Sequence of chain 19.A:
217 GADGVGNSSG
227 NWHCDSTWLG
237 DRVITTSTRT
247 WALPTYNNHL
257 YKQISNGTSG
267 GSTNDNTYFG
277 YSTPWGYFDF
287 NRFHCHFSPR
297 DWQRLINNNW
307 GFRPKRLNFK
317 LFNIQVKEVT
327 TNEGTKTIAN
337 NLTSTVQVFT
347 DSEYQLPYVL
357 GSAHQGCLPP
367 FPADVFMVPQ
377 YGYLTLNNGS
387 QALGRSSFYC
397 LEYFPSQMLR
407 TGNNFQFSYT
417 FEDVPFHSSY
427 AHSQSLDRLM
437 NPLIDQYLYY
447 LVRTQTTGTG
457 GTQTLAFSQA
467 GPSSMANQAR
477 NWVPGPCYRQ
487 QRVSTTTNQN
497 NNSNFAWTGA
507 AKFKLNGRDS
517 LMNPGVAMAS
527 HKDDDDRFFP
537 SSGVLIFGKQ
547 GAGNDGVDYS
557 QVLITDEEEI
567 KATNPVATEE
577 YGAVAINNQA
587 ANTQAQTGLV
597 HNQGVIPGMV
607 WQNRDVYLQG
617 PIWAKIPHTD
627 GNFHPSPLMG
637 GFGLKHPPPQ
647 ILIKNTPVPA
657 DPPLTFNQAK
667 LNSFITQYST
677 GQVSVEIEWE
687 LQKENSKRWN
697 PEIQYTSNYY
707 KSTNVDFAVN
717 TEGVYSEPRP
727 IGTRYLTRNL

A small-molecule ligand and the protein it binds are described below.
Small molecule (SMILES): Nc1ncnc2c1ncn2[C@H]1C[C@H](O)[C@@H](COP(=O)(O)O)O1

Binding-site contacts:
Ligand atom C4 contacts residue PRO631 of chain 39.A at 4.0 Å (hydrophobic).
Ligand atom C4 contacts residue PRO421 of chain 39.A at 4.3 Å (hydrophobic).
Ligand atom C6 contacts residue PRO631 of chain 39.A at 3.9 Å (hydrophobic).
Ligand atom O1P contacts residue LYS641 of chain 19.A at 4.0 Å.
Ligand atom N1 contacts residue GLY639 of chain 39.A at 3.1 Å (h-bond).
Ligand atom C5 contacts residue PRO421 of chain 39.A at 4.1 Å (hydrophobic).
Ligand atom N6 contacts residue SER632 of chain 39.A at 3.3 Å (h-bond).
Ligand atom C1' contacts residue PRO631 of chain 39.A at 4.3 Å (hydrophobic).
Ligand atom C6 contacts residue GLY639 of chain 39.A at 3.8 Å.
Ligand atom C8 contacts residue PRO421 of chain 39.A at 4.3 Å (hydrophobic).
Ligand atom C2 contacts residue GLY639 of chain 39.A at 3.1 Å.
Ligand atom C6 contacts residue PRO421 of chain 39.A at 4.1 Å (hydrophobic).
Ligand atom N1 contacts residue VAL420 of chain 39.A at 3.7 Å.
Ligand atom N1 contacts residue PRO421 of chain 39.A at 4.3 Å.
Ligand atom N1 contacts residue PRO631 of chain 39.A at 3.5 Å (h-bond).
Ligand atom N7 contacts residue PRO421 of chain 39.A at 4.2 Å.
Ligand atom C5 contacts residue SER632 of chain 39.A at 4.1 Å.
Ligand atom C6 contacts residue VAL420 of chain 39.A at 4.0 Å (hydrophobic).
Ligand atom C5 contacts residue PRO631 of chain 39.A at 4.2 Å (hydrophobic).
Ligand atom N3 contacts residue PRO631 of chain 39.A at 3.6 Å.
Ligand atom N7 contacts residue HIS630 of chain 39.A at 4.1 Å.
Ligand atom O2P contacts residue ASP626 of chain 19.A at 4.2 Å.
Ligand atom C1' contacts residue HIS630 of chain 39.A at 4.0 Å.
Ligand atom N1 contacts residue PHE638 of chain 39.A at 4.3 Å.
Ligand atom C2 contacts residue PRO421 of chain 39.A at 4.5 Å (hydrophobic).
Ligand atom C6 contacts residue SER632 of chain 39.A at 3.9 Å.
Ligand atom C2 contacts residue VAL420 of chain 39.A at 4.3 Å (hydrophobic).
Ligand atom N6 contacts residue GLY637 of chain 39.A at 3.7 Å.
Ligand atom N3 contacts residue GLY639 of chain 39.A at 4.3 Å.
Ligand atom N6 contacts residue GLY639 of chain 39.A at 3.6 Å (h-bond).
Ligand atom C8 contacts residue HIS630 of chain 39.A at 3.3 Å.
Ligand atom C2' contacts residue HIS630 of chain 39.A at 3.2 Å.
Ligand atom C2 contacts residue PRO631 of chain 39.A at 3.3 Å (hydrophobic).
Ligand atom N9 contacts residue PRO421 of chain 39.A at 4.4 Å.
Ligand atom N7 contacts residue SER632 of chain 39.A at 4.1 Å.
Ligand atom N6 contacts residue VAL420 of chain 39.A at 4.0 Å.
Ligand atom N9 contacts residue HIS630 of chain 39.A at 4.2 Å.
Ligand atom C3' contacts residue HIS630 of chain 39.A at 4.4 Å.
Ligand atom N7 contacts residue ASN609 of chain 39.A at 3.8 Å.
Ligand atom N6 contacts residue PHE638 of chain 39.A at 3.9 Å.

Sequence of chain 39.A:
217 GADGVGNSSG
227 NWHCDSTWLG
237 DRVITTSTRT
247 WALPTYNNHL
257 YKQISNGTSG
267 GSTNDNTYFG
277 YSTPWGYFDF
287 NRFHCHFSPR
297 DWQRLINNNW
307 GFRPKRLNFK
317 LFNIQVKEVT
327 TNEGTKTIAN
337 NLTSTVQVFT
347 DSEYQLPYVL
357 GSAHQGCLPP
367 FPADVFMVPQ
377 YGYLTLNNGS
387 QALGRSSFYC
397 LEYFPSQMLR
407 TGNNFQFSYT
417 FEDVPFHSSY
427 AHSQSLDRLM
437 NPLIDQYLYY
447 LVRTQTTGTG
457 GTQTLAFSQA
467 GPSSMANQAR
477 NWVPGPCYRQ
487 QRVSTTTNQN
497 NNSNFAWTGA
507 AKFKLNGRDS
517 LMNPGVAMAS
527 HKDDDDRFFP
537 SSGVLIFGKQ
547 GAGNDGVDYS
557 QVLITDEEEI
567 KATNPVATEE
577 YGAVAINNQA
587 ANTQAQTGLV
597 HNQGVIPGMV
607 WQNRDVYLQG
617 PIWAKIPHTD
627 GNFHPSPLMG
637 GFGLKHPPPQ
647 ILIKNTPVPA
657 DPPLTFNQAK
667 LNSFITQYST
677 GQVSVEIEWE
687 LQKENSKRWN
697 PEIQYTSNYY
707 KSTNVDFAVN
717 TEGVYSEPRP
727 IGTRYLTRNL